Sequence of chain 1.A:
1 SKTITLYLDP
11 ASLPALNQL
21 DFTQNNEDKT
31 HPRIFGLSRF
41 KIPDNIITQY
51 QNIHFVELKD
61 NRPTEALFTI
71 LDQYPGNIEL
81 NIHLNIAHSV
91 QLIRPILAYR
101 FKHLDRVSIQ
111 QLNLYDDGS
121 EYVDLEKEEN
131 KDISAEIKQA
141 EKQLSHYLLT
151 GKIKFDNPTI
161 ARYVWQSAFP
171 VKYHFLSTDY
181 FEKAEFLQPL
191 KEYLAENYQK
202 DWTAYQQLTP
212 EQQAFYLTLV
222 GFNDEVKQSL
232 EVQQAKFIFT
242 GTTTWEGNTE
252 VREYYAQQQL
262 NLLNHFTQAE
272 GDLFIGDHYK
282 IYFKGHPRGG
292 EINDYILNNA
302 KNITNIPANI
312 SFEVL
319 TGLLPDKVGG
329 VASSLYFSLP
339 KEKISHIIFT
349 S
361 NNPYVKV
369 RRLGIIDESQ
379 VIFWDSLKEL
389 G

Binding-site contacts:
Ligand atom O4A contacts residue ASP117 of chain 1.A at 2.6 Å (salt-bridge).
Ligand atom O2 contacts residue ILE311 of chain 1.A at 3.6 Å (h-bond).
Ligand atom O2 contacts residue PHE313 of chain 1.A at 2.8 Å (h-bond).
Ligand atom N4 contacts residue GLY242 of chain 1.A at 2.8 Å (h-bond).
Ligand atom O2' contacts residue SER312 of chain 1.A at 3.0 Å (h-bond).
Ligand atom PA contacts residue SER332 of chain 1.A at 3.3 Å.
Ligand atom O3' contacts residue LEU13 of chain 1.A at 3.5 Å.
Ligand atom N4 contacts residue GLY286 of chain 1.A at 3.4 Å (h-bond).
Ligand atom C11 contacts residue SER119 of chain 1.A at 3.6 Å.
Ligand atom C6 contacts residue PRO288 of chain 1.A at 3.6 Å (hydrophobic).
Ligand atom N3 contacts residue GLY286 of chain 1.A at 3.5 Å (h-bond).
Ligand atom C2' contacts residue GLU314 of chain 1.A at 3.3 Å.
Ligand atom C3' contacts residue GLU314 of chain 1.A at 3.5 Å.
Ligand atom N4 contacts residue LYS285 of chain 1.A at 3.0 Å (salt-bridge).
Ligand atom N4 contacts residue HIS287 of chain 1.A at 3.6 Å (h-bond).
Ligand atom O2 contacts residue SER312 of chain 1.A at 3.4 Å.
Ligand atom OBA contacts residue HIS287 of chain 1.A at 3.4 Å (h-bond).
Ligand atom O7A contacts residue TRP246 of chain 1.A at 2.9 Å (h-bond).
Ligand atom O3' contacts residue GLU314 of chain 1.A at 2.7 Å (salt-bridge).
Ligand atom N3 contacts residue LYS285 of chain 1.A at 3.2 Å (salt-bridge).
Ligand atom O4A contacts residue MSE120 of chain 1.A at 3.0 Å (h-bond).
Ligand atom C3A contacts residue ASP117 of chain 1.A at 3.4 Å.
Ligand atom O9A contacts residue THR244 of chain 1.A at 3.3 Å (h-bond).
Ligand atom N1 contacts residue PRO288 of chain 1.A at 3.6 Å.
Ligand atom C4A contacts residue ASP117 of chain 1.A at 3.5 Å.
Ligand atom O3A contacts residue SER332 of chain 1.A at 2.7 Å (h-bond).
Ligand atom O2A contacts residue HIS287 of chain 1.A at 2.7 Å.
Ligand atom F3A contacts residue ASP117 of chain 1.A at 2.7 Å.
Ligand atom C1A contacts residue ARG39 of chain 1.A at 3.5 Å.
Ligand atom OBA contacts residue TRP246 of chain 1.A at 3.4 Å.
Ligand atom C2 contacts residue LYS285 of chain 1.A at 3.4 Å.
Ligand atom OAA contacts residue ARG39 of chain 1.A at 2.9 Å (salt-bridge).
Ligand atom OBA contacts residue ARG39 of chain 1.A at 2.8 Å (salt-bridge).
Ligand atom O4A contacts residue SER119 of chain 1.A at 3.5 Å (h-bond).
Ligand atom C5' contacts residue SER332 of chain 1.A at 3.3 Å.
Ligand atom N5A contacts residue MSE120 of chain 1.A at 3.5 Å (h-bond).
Ligand atom N5A contacts residue SER119 of chain 1.A at 3.0 Å (h-bond).
Ligand atom O2' contacts residue GLU314 of chain 1.A at 2.5 Å (salt-bridge).
Ligand atom O3A contacts residue SER331 of chain 1.A at 3.5 Å.
Ligand atom O2 contacts residue LYS285 of chain 1.A at 3.0 Å (salt-bridge).

The small molecule below binds the protein below.
Small molecule (SMILES): CC(=O)N[C@@H]1[C@@H](O)[C@@H](F)C(O[P](=O)(O)OC[C@H]2O[C@@H](n3ccc(N)nc3=O)[C@H](O)[C@@H]2O)(C(=O)O)O[C@H]1[C@H](O)[C@H](O)CO